Sequence of chain 1.C:
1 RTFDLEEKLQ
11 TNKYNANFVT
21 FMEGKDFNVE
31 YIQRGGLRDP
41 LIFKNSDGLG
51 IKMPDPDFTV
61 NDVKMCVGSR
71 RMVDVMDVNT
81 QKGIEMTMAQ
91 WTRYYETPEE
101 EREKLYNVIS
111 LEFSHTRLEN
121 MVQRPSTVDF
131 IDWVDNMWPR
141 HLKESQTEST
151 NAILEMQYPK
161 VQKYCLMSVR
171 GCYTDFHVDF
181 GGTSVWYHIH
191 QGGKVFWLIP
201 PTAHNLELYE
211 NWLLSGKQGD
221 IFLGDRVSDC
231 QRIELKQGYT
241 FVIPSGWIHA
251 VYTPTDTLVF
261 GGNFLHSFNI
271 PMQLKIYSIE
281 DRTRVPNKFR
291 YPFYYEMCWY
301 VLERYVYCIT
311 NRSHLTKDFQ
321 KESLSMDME

Binding-site contacts:
Ligand atom C contacts residue SER110 of chain 1.C at 3.8 Å.
Ligand atom C contacts residue ILE153 of chain 1.C at 3.6 Å (hydrophobic).
Ligand atom NZ contacts residue AKG1 of chain 1.I at 3.5 Å (h-bond).
Ligand atom O contacts residue SER110 of chain 1.C at 3.7 Å.
Ligand atom C contacts residue ASN151 of chain 1.C at 3.5 Å.
Ligand atom C contacts residue PHE180 of chain 1.C at 3.7 Å (hydrophobic).
Ligand atom O contacts residue PHE180 of chain 1.C at 3.5 Å.
Ligand atom N contacts residue LYS288 of chain 1.C at 3.4 Å (salt-bridge).
Ligand atom O contacts residue LYS288 of chain 1.C at 3.5 Å.
Ligand atom CG1 contacts residue PHE289 of chain 1.C at 3.8 Å (hydrophobic).
Ligand atom O contacts residue ALA152 of chain 1.C at 3.2 Å.
Ligand atom O contacts residue ILE153 of chain 1.C at 2.9 Å (h-bond).
Ligand atom CD contacts residue ILE109 of chain 1.C at 3.2 Å (hydrophobic).
Ligand atom O contacts residue MET156 of chain 1.C at 3.3 Å.
Ligand atom CA contacts residue SER110 of chain 1.C at 3.4 Å.
Ligand atom C contacts residue ILE109 of chain 1.C at 3.6 Å (hydrophobic).
Ligand atom C contacts residue ILE153 of chain 1.C at 3.7 Å (hydrophobic).
Ligand atom CG2 contacts residue ASN151 of chain 1.C at 3.5 Å.
Ligand atom CB contacts residue LYS288 of chain 1.C at 3.2 Å.
Ligand atom O contacts residue ASN151 of chain 1.C at 2.8 Å (h-bond).
Ligand atom CA contacts residue LYS288 of chain 1.C at 3.6 Å.
Ligand atom CG2 contacts residue LYS288 of chain 1.C at 3.3 Å.
Ligand atom CA contacts residue ARG290 of chain 1.C at 3.5 Å.
Ligand atom CE contacts residue ASN263 of chain 1.C at 3.2 Å.
Ligand atom CM contacts residue ASN263 of chain 1.C at 3.2 Å.
Ligand atom CB contacts residue ILE153 of chain 1.C at 3.4 Å (hydrophobic).
Ligand atom CB contacts residue ASN151 of chain 1.C at 3.2 Å.
Ligand atom CM contacts residue TYR187 of chain 1.C at 2.9 Å (hydrophobic).
Ligand atom N contacts residue ARG290 of chain 1.C at 3.1 Å (salt-bridge).
Ligand atom N contacts residue SER110 of chain 1.C at 3.2 Å (h-bond).
Ligand atom CA contacts residue ASN151 of chain 1.C at 3.1 Å.
Ligand atom N contacts residue LYS288 of chain 1.C at 3.0 Å (salt-bridge).
Ligand atom O contacts residue TYR164 of chain 1.C at 3.0 Å (h-bond).
Ligand atom O contacts residue PHE289 of chain 1.C at 3.5 Å (h-bond).
Ligand atom NZ contacts residue ASN263 of chain 1.C at 3.1 Å (h-bond).
Ligand atom CA contacts residue ILE153 of chain 1.C at 3.6 Å (hydrophobic).
Ligand atom N contacts residue ASN151 of chain 1.C at 3.0 Å (h-bond).
Ligand atom O contacts residue ILE153 of chain 1.C at 3.8 Å.
Ligand atom NZ contacts residue TYR187 of chain 1.C at 3.1 Å (h-bond).
Ligand atom CA contacts residue PHE180 of chain 1.C at 3.8 Å (hydrophobic).

A small-molecule ligand and the protein it binds are described below.
Small molecule (SMILES): CNCCCC[C@@H](C=O)NC(=O)[C@@H](NC(=O)CNC(=O)CNC(=O)[C@@H](NC(=O)[C@H](C)NC(=O)[C@@H]1CCCN1)[C@@H](C)O)C(C)C